A protein and the small-molecule ligand that binds it are described below.
Small molecule (SMILES): CC(=O)N[C@H]1[C@H](O[C@H]2[C@H](O)[C@@H](NC(C)=O)CO[C@@H]2CO)O[C@H](CO)[C@@H](O)[C@@H]1O

Sequence of chain 1.D:
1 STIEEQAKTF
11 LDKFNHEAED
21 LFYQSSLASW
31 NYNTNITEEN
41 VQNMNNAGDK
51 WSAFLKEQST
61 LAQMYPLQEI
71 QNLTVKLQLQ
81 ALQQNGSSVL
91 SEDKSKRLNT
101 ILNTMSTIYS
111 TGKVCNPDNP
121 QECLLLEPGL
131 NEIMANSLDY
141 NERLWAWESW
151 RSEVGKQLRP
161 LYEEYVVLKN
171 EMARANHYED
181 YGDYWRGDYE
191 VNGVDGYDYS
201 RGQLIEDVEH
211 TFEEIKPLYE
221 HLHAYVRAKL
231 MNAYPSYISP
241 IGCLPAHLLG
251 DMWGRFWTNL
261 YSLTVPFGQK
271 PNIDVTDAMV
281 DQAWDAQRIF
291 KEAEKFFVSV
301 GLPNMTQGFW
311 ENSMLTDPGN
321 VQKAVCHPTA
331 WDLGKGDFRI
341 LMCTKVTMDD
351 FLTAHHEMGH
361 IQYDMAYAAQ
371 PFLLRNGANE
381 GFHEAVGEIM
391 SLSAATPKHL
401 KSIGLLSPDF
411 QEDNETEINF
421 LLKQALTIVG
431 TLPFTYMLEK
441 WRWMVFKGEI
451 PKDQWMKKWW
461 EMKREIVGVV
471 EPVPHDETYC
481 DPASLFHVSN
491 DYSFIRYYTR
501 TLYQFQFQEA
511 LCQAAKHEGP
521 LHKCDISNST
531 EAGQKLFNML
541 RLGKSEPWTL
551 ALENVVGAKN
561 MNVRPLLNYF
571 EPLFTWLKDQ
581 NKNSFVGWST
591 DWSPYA

Binding-site contacts:
Ligand atom C7 contacts residue SER402 of chain 1.D at 4.3 Å.
Ligand atom N2 contacts residue ASN528 of chain 1.D at 2.9 Å (h-bond).
Ligand atom C2 contacts residue ASN528 of chain 1.D at 2.5 Å.
Ligand atom C5 contacts residue ASN528 of chain 1.D at 3.7 Å.
Ligand atom O5 contacts residue ASN528 of chain 1.D at 2.4 Å (h-bond).
Ligand atom O7 contacts residue ASN528 of chain 1.D at 4.4 Å.
Ligand atom C6 contacts residue ASN528 of chain 1.D at 4.5 Å.
Ligand atom C8 contacts residue SER402 of chain 1.D at 3.5 Å.
Ligand atom C4 contacts residue ASN528 of chain 1.D at 4.2 Å.
Ligand atom C8 contacts residue LYS398 of chain 1.D at 4.3 Å.
Ligand atom C7 contacts residue ASN528 of chain 1.D at 3.9 Å.
Ligand atom C1 contacts residue ASN528 of chain 1.D at 1.4 Å.
Ligand atom C3 contacts residue ASN528 of chain 1.D at 3.8 Å.